Sequence of chain 1.C:
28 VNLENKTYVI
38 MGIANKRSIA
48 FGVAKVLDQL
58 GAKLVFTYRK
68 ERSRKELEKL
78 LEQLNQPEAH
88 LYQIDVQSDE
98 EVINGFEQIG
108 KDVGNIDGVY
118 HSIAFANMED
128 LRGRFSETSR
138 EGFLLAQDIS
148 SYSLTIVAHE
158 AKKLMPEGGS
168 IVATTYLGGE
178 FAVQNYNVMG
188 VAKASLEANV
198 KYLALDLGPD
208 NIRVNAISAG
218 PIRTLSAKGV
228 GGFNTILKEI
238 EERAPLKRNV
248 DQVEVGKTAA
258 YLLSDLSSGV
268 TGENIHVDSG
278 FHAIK

A small-molecule ligand and the protein it binds are described below.
Small molecule (SMILES): Oc1cc(Cl)ccc1Oc1ccc(Cl)cc1Cl

Binding-site contacts:
Ligand atom CL15 contacts residue ALA123 of chain 1.C at 3.1 Å.
Ligand atom C3 contacts residue PHE230 of chain 1.C at 3.8 Å (hydrophobic).
Ligand atom C10 contacts residue MET186 of chain 1.C at 3.9 Å (hydrophobic).
Ligand atom C2 contacts residue NAP1 of chain 1.O at 3.3 Å.
Ligand atom CL14 contacts residue PHE230 of chain 1.C at 3.7 Å.
Ligand atom CL15 contacts residue PHE122 of chain 1.C at 3.9 Å.
Ligand atom C1 contacts residue TYR183 of chain 1.C at 3.5 Å (hydrophobic).
Ligand atom C13 contacts residue VAL227 of chain 1.C at 3.8 Å (hydrophobic).
Ligand atom C4 contacts residue ALA224 of chain 1.C at 3.7 Å (hydrophobic).
Ligand atom O17 contacts residue LYS190 of chain 1.C at 3.9 Å.
Ligand atom C1 contacts residue NAP1 of chain 1.O at 3.6 Å.
Ligand atom C10 contacts residue ALA121 of chain 1.C at 3.7 Å (hydrophobic).
Ligand atom C10 contacts residue SER223 of chain 1.C at 3.7 Å.
Ligand atom C12 contacts residue MET186 of chain 1.C at 3.9 Å (hydrophobic).
Ligand atom C4 contacts residue NAP1 of chain 1.O at 3.4 Å.
Ligand atom CL15 contacts residue LEU128 of chain 1.C at 3.5 Å.
Ligand atom C9 contacts residue SER223 of chain 1.C at 3.4 Å.
Ligand atom CL16 contacts residue SER223 of chain 1.C at 3.4 Å.
Ligand atom CL16 contacts residue ALA121 of chain 1.C at 3.7 Å.
Ligand atom C8 contacts residue SER223 of chain 1.C at 3.8 Å.
Ligand atom C6 contacts residue TYR183 of chain 1.C at 3.4 Å (hydrophobic).
Ligand atom C11 contacts residue MET186 of chain 1.C at 3.6 Å (hydrophobic).
Ligand atom CL14 contacts residue TYR173 of chain 1.C at 3.5 Å.
Ligand atom C12 contacts residue SER223 of chain 1.C at 3.9 Å.
Ligand atom CL16 contacts residue NAP1 of chain 1.O at 3.3 Å.
Ligand atom O7 contacts residue NAP1 of chain 1.O at 3.1 Å (h-bond).
Ligand atom C6 contacts residue NAP1 of chain 1.O at 3.5 Å.
Ligand atom C1 contacts residue TYR173 of chain 1.C at 3.8 Å (hydrophobic).
Ligand atom C8 contacts residue NAP1 of chain 1.O at 3.6 Å.
Ligand atom CL14 contacts residue NAP1 of chain 1.O at 3.5 Å.
Ligand atom C11 contacts residue LEU128 of chain 1.C at 3.9 Å (hydrophobic).
Ligand atom C5 contacts residue NAP1 of chain 1.O at 3.4 Å.
Ligand atom C3 contacts residue VAL227 of chain 1.C at 4.0 Å (hydrophobic).
Ligand atom C9 contacts residue NAP1 of chain 1.O at 3.8 Å.
Ligand atom C3 contacts residue NAP1 of chain 1.O at 3.1 Å.
Ligand atom O17 contacts residue TYR183 of chain 1.C at 2.5 Å (h-bond).
Ligand atom O17 contacts residue NAP1 of chain 1.O at 2.6 Å (h-bond).
Ligand atom C13 contacts residue SER223 of chain 1.C at 3.9 Å.
Ligand atom C3 contacts residue ALA224 of chain 1.C at 3.8 Å (hydrophobic).
Ligand atom C12 contacts residue LEU128 of chain 1.C at 3.4 Å (hydrophobic).